Binding-site contacts:
Ligand atom O1 contacts residue PER1 of chain 2.L at 4.0 Å.
Ligand atom O contacts residue VAL67 of chain 2.B at 3.2 Å.
Ligand atom C2 contacts residue GLU103 of chain 2.B at 3.3 Å.
Ligand atom C2 contacts residue PHE70 of chain 2.B at 3.6 Å (hydrophobic).
Ligand atom O1 contacts residue TRP192 of chain 2.B at 3.3 Å (h-bond).
Ligand atom C11 contacts residue MET238 of chain 2.B at 4.0 Å (hydrophobic).
Ligand atom O1 contacts residue HIS106 of chain 2.B at 3.0 Å (h-bond).
Ligand atom O1 contacts residue HIS196 of chain 2.B at 2.9 Å (h-bond).
Ligand atom C1 contacts residue GLU103 of chain 2.B at 3.6 Å.
Ligand atom C3 contacts residue PER1 of chain 2.L at 3.8 Å.
Ligand atom O1 contacts residue FE1 of chain 2.J at 1.9 Å.
Ligand atom O8 contacts residue HIS196 of chain 2.B at 3.2 Å (h-bond).
Ligand atom C3 contacts residue GLU103 of chain 2.B at 3.8 Å.
Ligand atom C4 contacts residue TRP192 of chain 2.B at 4.0 Å (hydrophobic).
Ligand atom O contacts residue TRP192 of chain 2.B at 3.0 Å (h-bond).
Ligand atom C11 contacts residue LEU136 of chain 2.B at 4.0 Å (hydrophobic).
Ligand atom C10 contacts residue TYR59 of chain 2.B at 3.7 Å (hydrophobic).
Ligand atom C1 contacts residue HIS106 of chain 2.B at 4.0 Å.
Ligand atom C1 contacts residue FE1 of chain 2.J at 2.8 Å.
Ligand atom C3 contacts residue HIS196 of chain 2.B at 4.1 Å.
Ligand atom O8 contacts residue GLU161 of chain 2.B at 2.5 Å (salt-bridge).
Ligand atom O contacts residue FE1 of chain 2.J at 4.0 Å.
Ligand atom C1 contacts residue HIS196 of chain 2.B at 3.7 Å.
Ligand atom O8 contacts residue FE1 of chain 2.J at 2.2 Å.
Ligand atom C1 contacts residue TRP192 of chain 2.B at 3.6 Å (hydrophobic).
Ligand atom C12 contacts residue TYR43 of chain 2.B at 3.5 Å (hydrophobic).
Ligand atom C12 contacts residue PHE241 of chain 2.B at 3.7 Å (hydrophobic).
Ligand atom C3 contacts residue FE1 of chain 2.J at 3.2 Å.
Ligand atom C6 contacts residue TRP192 of chain 2.B at 4.0 Å (hydrophobic).
Ligand atom C2 contacts residue FE1 of chain 2.J at 3.2 Å.
Ligand atom C3 contacts residue GLU161 of chain 2.B at 3.1 Å.
Ligand atom C6 contacts residue THR164 of chain 2.B at 3.6 Å.
Ligand atom C12 contacts residue TYR59 of chain 2.B at 3.9 Å (hydrophobic).
Ligand atom C3 contacts residue PHE70 of chain 2.B at 3.7 Å (hydrophobic).
Ligand atom O1 contacts residue GLU103 of chain 2.B at 3.1 Å (salt-bridge).
Ligand atom C7 contacts residue VAL66 of chain 2.B at 3.9 Å (hydrophobic).
Ligand atom O8 contacts residue GLU103 of chain 2.B at 3.2 Å (salt-bridge).
Ligand atom O8 contacts residue PER1 of chain 2.L at 2.5 Å (h-bond).
Ligand atom C4 contacts residue GLU161 of chain 2.B at 3.4 Å.
Ligand atom C8 contacts residue TRP167 of chain 2.B at 4.0 Å (hydrophobic).

Sequence of chain 2.B:
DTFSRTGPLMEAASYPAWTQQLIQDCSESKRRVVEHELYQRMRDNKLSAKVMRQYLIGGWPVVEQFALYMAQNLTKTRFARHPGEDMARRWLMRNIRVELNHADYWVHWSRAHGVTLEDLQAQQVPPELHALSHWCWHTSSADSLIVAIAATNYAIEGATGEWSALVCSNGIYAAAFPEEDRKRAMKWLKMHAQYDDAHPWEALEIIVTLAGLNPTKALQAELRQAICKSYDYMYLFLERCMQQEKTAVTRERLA

The protein below binds the small molecule below.
Small molecule (SMILES): CCCCCCCCC[C@@H](O)CC(=O)O